The protein below binds the small molecule below.
Small molecule (SMILES): CC(=O)N[C@@H]1[C@@H](O)[C@H](O)[C@@H](CO)O[C@H]1O

Binding-site contacts:
Ligand atom N2 contacts residue ASN282 of chain 1.K at 2.9 Å (h-bond).
Ligand atom C5 contacts residue ASN282 of chain 1.K at 3.5 Å.
Ligand atom O7 contacts residue ASN282 of chain 1.K at 2.7 Å (h-bond).
Ligand atom O5 contacts residue ARG51 of chain 1.K at 4.3 Å.
Ligand atom C3 contacts residue GLY52 of chain 1.K at 3.8 Å.
Ligand atom O7 contacts residue THR283 of chain 1.K at 4.2 Å.
Ligand atom O5 contacts residue ASN282 of chain 1.K at 2.2 Å (h-bond).
Ligand atom O6 contacts residue GLY52 of chain 1.K at 4.0 Å.
Ligand atom O7 contacts residue ARG51 of chain 1.K at 2.6 Å (salt-bridge).
Ligand atom C4 contacts residue GLY52 of chain 1.K at 3.1 Å.
Ligand atom C4 contacts residue ARG51 of chain 1.K at 4.1 Å.
Ligand atom C1 contacts residue GLY52 of chain 1.K at 4.3 Å.
Ligand atom N2 contacts residue ARG51 of chain 1.K at 3.6 Å.
Ligand atom C7 contacts residue ASN282 of chain 1.K at 3.3 Å.
Ligand atom C5 contacts residue GLY52 of chain 1.K at 3.7 Å.
Ligand atom O3 contacts residue GLY52 of chain 1.K at 3.7 Å.
Ligand atom C2 contacts residue ARG51 of chain 1.K at 3.0 Å.
Ligand atom C7 contacts residue ARG51 of chain 1.K at 3.4 Å.
Ligand atom O5 contacts residue GLY52 of chain 1.K at 3.6 Å.
Ligand atom O4 contacts residue GLY52 of chain 1.K at 4.0 Å.
Ligand atom O6 contacts residue ASN282 of chain 1.K at 4.5 Å.
Ligand atom C1 contacts residue ARG51 of chain 1.K at 4.1 Å.
Ligand atom C3 contacts residue ARG51 of chain 1.K at 3.6 Å.
Ligand atom C3 contacts residue ASN282 of chain 1.K at 3.7 Å.
Ligand atom C1 contacts residue ASN282 of chain 1.K at 1.4 Å.
Ligand atom C6 contacts residue GLY52 of chain 1.K at 3.8 Å.
Ligand atom C2 contacts residue ASN282 of chain 1.K at 2.4 Å.
Ligand atom C4 contacts residue ASN282 of chain 1.K at 4.1 Å.
Ligand atom O3 contacts residue ARG51 of chain 1.K at 3.3 Å (salt-bridge).
Ligand atom C2 contacts residue GLY52 of chain 1.K at 3.9 Å.

Sequence of chain 1.K:
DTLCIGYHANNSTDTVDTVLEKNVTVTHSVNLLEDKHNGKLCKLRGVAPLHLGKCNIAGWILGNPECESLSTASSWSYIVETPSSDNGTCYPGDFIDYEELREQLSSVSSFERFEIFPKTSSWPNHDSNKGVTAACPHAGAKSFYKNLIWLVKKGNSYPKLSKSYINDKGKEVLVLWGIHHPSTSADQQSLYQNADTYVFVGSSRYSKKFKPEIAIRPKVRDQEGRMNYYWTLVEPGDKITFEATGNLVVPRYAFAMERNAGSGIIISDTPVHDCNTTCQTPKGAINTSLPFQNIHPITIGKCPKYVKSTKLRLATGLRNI